The small molecule below binds the protein below.
Small molecule (SMILES): CC(C)=CCC[C@@H](C)[C@H]1CC[C@@]2(C=O)C3=C(CC[C@]12C)[C@@]1(C)CC[C@H](O)C(C)(C)[C@@H]1CC3

Sequence of chain 1.B:
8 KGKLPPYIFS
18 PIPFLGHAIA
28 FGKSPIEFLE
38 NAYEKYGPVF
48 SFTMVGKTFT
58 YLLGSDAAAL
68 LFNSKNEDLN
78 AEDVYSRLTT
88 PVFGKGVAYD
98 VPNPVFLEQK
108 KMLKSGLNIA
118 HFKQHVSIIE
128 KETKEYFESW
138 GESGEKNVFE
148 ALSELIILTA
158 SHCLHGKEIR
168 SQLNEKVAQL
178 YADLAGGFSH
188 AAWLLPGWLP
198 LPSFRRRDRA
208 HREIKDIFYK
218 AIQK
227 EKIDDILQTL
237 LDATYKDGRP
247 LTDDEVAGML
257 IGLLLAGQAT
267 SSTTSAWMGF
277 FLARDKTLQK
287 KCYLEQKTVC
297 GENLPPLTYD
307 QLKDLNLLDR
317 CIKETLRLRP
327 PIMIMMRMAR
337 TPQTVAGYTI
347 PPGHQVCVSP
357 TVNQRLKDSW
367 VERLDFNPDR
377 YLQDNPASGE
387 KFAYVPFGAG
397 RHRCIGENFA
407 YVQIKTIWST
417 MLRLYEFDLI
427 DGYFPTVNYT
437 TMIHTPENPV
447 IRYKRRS

Binding-site contacts:
Ligand atom C5 contacts residue PHE185 of chain 1.B at 4.1 Å (hydrophobic).
Ligand atom C20 contacts residue PHE103 of chain 1.B at 3.5 Å (hydrophobic).
Ligand atom C14 contacts residue HEM1 of chain 1.E at 4.0 Å.
Ligand atom C11 contacts residue THR86 of chain 1.B at 3.8 Å.
Ligand atom C2 contacts residue THR86 of chain 1.B at 4.0 Å.
Ligand atom C30 contacts residue TYR82 of chain 1.B at 3.5 Å (hydrophobic).
Ligand atom C18 contacts residue LEU110 of chain 1.B at 4.0 Å (hydrophobic).
Ligand atom C31 contacts residue ILE328 of chain 1.B at 4.0 Å (hydrophobic).
Ligand atom C20 contacts residue HEM1 of chain 1.E at 3.6 Å.
Ligand atom C12 contacts residue HEM1 of chain 1.E at 4.0 Å.
Ligand atom C11 contacts residue PHE90 of chain 1.B at 3.8 Å (hydrophobic).
Ligand atom C27 contacts residue ILE439 of chain 1.B at 4.0 Å (hydrophobic).
Ligand atom O32 contacts residue HEM1 of chain 1.E at 3.5 Å.
Ligand atom C8 contacts residue HEM1 of chain 1.E at 3.8 Å.
Ligand atom C19 contacts residue MET255 of chain 1.B at 3.8 Å (hydrophobic).
Ligand atom C23 contacts residue TYR96 of chain 1.B at 3.7 Å (hydrophobic).
Ligand atom C4 contacts residue PHE185 of chain 1.B at 3.8 Å (hydrophobic).
Ligand atom C30 contacts residue ILE330 of chain 1.B at 3.7 Å (hydrophobic).
Ligand atom C11 contacts residue TYR96 of chain 1.B at 4.0 Å (hydrophobic).
Ligand atom O32 contacts residue ILE328 of chain 1.B at 3.7 Å.
Ligand atom C31 contacts residue TYR82 of chain 1.B at 3.6 Å (hydrophobic).
Ligand atom O29 contacts residue MET332 of chain 1.B at 4.0 Å.
Ligand atom C28 contacts residue ILE330 of chain 1.B at 3.5 Å (hydrophobic).
Ligand atom C8 contacts residue ILE328 of chain 1.B at 3.9 Å (hydrophobic).
Ligand atom C15 contacts residue HEM1 of chain 1.E at 4.1 Å.
Ligand atom C3 contacts residue ILE328 of chain 1.B at 3.8 Å (hydrophobic).
Ligand atom C19 contacts residue GLY258 of chain 1.B at 3.9 Å.
Ligand atom C24 contacts residue ILE328 of chain 1.B at 4.0 Å (hydrophobic).
Ligand atom C19 contacts residue GLY254 of chain 1.B at 3.8 Å.
Ligand atom C19 contacts residue PHE90 of chain 1.B at 3.7 Å (hydrophobic).
Ligand atom C16 contacts residue PHE90 of chain 1.B at 3.6 Å (hydrophobic).
Ligand atom C9 contacts residue LEU261 of chain 1.B at 3.7 Å (hydrophobic).
Ligand atom C18 contacts residue PHE103 of chain 1.B at 3.8 Å (hydrophobic).
Ligand atom C19 contacts residue VAL94 of chain 1.B at 4.0 Å (hydrophobic).
Ligand atom C22 contacts residue HEM1 of chain 1.E at 4.0 Å.
Ligand atom C23 contacts residue HEM1 of chain 1.E at 3.9 Å.
Ligand atom C22 contacts residue TYR96 of chain 1.B at 3.4 Å (hydrophobic).
Ligand atom C16 contacts residue GLY258 of chain 1.B at 3.9 Å.
Ligand atom C28 contacts residue ILE328 of chain 1.B at 3.8 Å (hydrophobic).
Ligand atom O29 contacts residue ILE330 of chain 1.B at 3.0 Å (h-bond).